Binding-site contacts:
Ligand atom N contacts residue THR92 of chain 1.B at 2.8 Å (h-bond).
Ligand atom NE1 contacts residue GLN236 of chain 1.B at 2.8 Å (h-bond).
Ligand atom CG contacts residue LEU16 of chain 1.B at 3.6 Å (hydrophobic).
Ligand atom CE3 contacts residue ILE194 of chain 1.B at 3.4 Å (hydrophobic).
Ligand atom CD2 contacts residue ILE194 of chain 1.B at 3.2 Å (hydrophobic).
Ligand atom O contacts residue ILE91 of chain 1.B at 3.5 Å.
Ligand atom CD1 contacts residue ILE19 of chain 1.B at 3.6 Å (hydrophobic).
Ligand atom CE3 contacts residue ASN196 of chain 1.B at 3.4 Å.
Ligand atom C contacts residue ALA90 of chain 1.B at 3.3 Å (hydrophobic).
Ligand atom C contacts residue THR71 of chain 1.B at 3.4 Å.
Ligand atom CE3 contacts residue HIS13 of chain 1.B at 3.5 Å.
Ligand atom N contacts residue ALA90 of chain 1.B at 2.9 Å (h-bond).
Ligand atom CZ2 contacts residue HIS13 of chain 1.B at 3.7 Å.
Ligand atom CD1 contacts residue GLN236 of chain 1.B at 3.8 Å.
Ligand atom CZ3 contacts residue ALA199 of chain 1.B at 3.7 Å (hydrophobic).
Ligand atom CG contacts residue ILE194 of chain 1.B at 3.7 Å (hydrophobic).
Ligand atom CE2 contacts residue ILE194 of chain 1.B at 3.5 Å (hydrophobic).
Ligand atom CB contacts residue ASN196 of chain 1.B at 3.6 Å.
Ligand atom O contacts residue THR71 of chain 1.B at 2.7 Å (h-bond).
Ligand atom CZ2 contacts residue SER15 of chain 1.B at 3.4 Å.
Ligand atom OXT contacts residue THR71 of chain 1.B at 2.8 Å (h-bond).
Ligand atom CE2 contacts residue GLN236 of chain 1.B at 3.6 Å.
Ligand atom CB contacts residue ALA90 of chain 1.B at 3.4 Å (hydrophobic).
Ligand atom N contacts residue ILE194 of chain 1.B at 3.6 Å.
Ligand atom O contacts residue ASN146 of chain 1.B at 3.3 Å.
Ligand atom CA contacts residue ALA90 of chain 1.B at 3.3 Å (hydrophobic).
Ligand atom C contacts residue ASN146 of chain 1.B at 3.7 Å.
Ligand atom OXT contacts residue ASN196 of chain 1.B at 2.9 Å (h-bond).
Ligand atom CD1 contacts residue LEU16 of chain 1.B at 3.7 Å (hydrophobic).
Ligand atom CZ3 contacts residue HIS13 of chain 1.B at 3.4 Å.
Ligand atom N contacts residue ASP115 of chain 1.B at 2.8 Å (salt-bridge).
Ligand atom CD1 contacts residue ASP115 of chain 1.B at 3.5 Å.
Ligand atom CZ3 contacts residue ASP195 of chain 1.B at 3.5 Å.
Ligand atom CH2 contacts residue HIS13 of chain 1.B at 3.5 Å.
Ligand atom O contacts residue THR92 of chain 1.B at 3.0 Å (h-bond).
Ligand atom OXT contacts residue ALA70 of chain 1.B at 3.4 Å.
Ligand atom O contacts residue ALA90 of chain 1.B at 3.4 Å (h-bond).
Ligand atom NE1 contacts residue ILE19 of chain 1.B at 3.8 Å.
Ligand atom CD2 contacts residue HIS13 of chain 1.B at 3.7 Å.
Ligand atom OXT contacts residue ASN146 of chain 1.B at 3.6 Å.

This small molecule binds to this protein.
Small molecule (SMILES): N[C@@H](Cc1c[nH]c2ccccc12)C(=O)O

Sequence of chain 1.B:
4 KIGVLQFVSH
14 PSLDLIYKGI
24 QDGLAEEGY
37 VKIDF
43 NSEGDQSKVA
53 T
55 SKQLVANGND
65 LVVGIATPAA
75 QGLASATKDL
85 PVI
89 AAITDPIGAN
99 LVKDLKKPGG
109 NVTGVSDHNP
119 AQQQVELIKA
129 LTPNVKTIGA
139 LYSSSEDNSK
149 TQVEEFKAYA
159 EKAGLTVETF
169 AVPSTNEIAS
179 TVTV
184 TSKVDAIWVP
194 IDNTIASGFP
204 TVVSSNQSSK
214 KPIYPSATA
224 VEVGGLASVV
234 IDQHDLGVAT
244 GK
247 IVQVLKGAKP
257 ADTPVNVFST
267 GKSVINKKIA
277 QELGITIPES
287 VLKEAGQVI